Binding-site contacts:
Ligand atom CD1 contacts residue PRO57 of chain 8.C at 3.6 Å (hydrophobic).
Ligand atom N contacts residue ASP258 of chain 8.C at 3.7 Å.
Ligand atom OG1 contacts residue ASP258 of chain 8.C at 3.5 Å.
Ligand atom C contacts residue ARG49 of chain 8.C at 3.5 Å.
Ligand atom CG2 contacts residue ALA42 of chain 8.C at 3.7 Å (hydrophobic).
Ligand atom O contacts residue ARG43 of chain 8.C at 3.3 Å (salt-bridge).
Ligand atom NE contacts residue ASP53 of chain 8.C at 3.6 Å (salt-bridge).
Ligand atom NH2 contacts residue ASP228 of chain 8.C at 2.5 Å (salt-bridge).
Ligand atom C contacts residue ILE39 of chain 8.C at 3.6 Å (hydrophobic).
Ligand atom CB contacts residue ILE39 of chain 8.C at 3.7 Å (hydrophobic).
Ligand atom N contacts residue ARG49 of chain 8.C at 3.7 Å.
Ligand atom O contacts residue ARG43 of chain 8.C at 2.9 Å (salt-bridge).
Ligand atom CA contacts residue ILE54 of chain 8.C at 3.7 Å (hydrophobic).
Ligand atom NH1 contacts residue ARG50 of chain 8.C at 3.7 Å.
Ligand atom CD2 contacts residue ARG43 of chain 8.C at 3.7 Å.
Ligand atom O contacts residue ILE39 of chain 8.C at 3.5 Å.
Ligand atom NH1 contacts residue ILE51 of chain 8.C at 3.5 Å (h-bond).
Ligand atom N contacts residue ARG49 of chain 8.C at 3.5 Å (salt-bridge).
Ligand atom N contacts residue ASP258 of chain 8.C at 3.3 Å (salt-bridge).
Ligand atom CB contacts residue ARG49 of chain 8.C at 3.7 Å.
Ligand atom OG1 contacts residue MET259 of chain 8.C at 2.6 Å (h-bond).
Ligand atom CB contacts residue ARG49 of chain 8.C at 3.6 Å.
Ligand atom CG2 contacts residue MET259 of chain 8.C at 3.7 Å (hydrophobic).
Ligand atom NH1 contacts residue ASP228 of chain 8.C at 3.2 Å (salt-bridge).
Ligand atom CZ contacts residue ASP228 of chain 8.C at 3.2 Å.
Ligand atom CD contacts residue ASP53 of chain 8.C at 3.3 Å.
Ligand atom CA contacts residue ASP258 of chain 8.C at 3.3 Å.
Ligand atom CB contacts residue ASP258 of chain 8.C at 3.7 Å.
Ligand atom O contacts residue ARG49 of chain 8.C at 3.0 Å (salt-bridge).
Ligand atom N contacts residue ASP258 of chain 8.C at 2.9 Å (salt-bridge).
Ligand atom NH2 contacts residue THR246 of chain 8.C at 2.8 Å (h-bond).
Ligand atom N contacts residue ARG49 of chain 8.C at 3.5 Å (salt-bridge).
Ligand atom C contacts residue ILE54 of chain 8.C at 3.7 Å (hydrophobic).
Ligand atom CB contacts residue MET259 of chain 8.C at 3.5 Å (hydrophobic).
Ligand atom C contacts residue ASP258 of chain 8.C at 3.7 Å.
Ligand atom NH1 contacts residue THR246 of chain 8.C at 3.5 Å.
Ligand atom O contacts residue ILE54 of chain 8.C at 3.4 Å.
Ligand atom O contacts residue ARG50 of chain 8.C at 3.7 Å.
Ligand atom N contacts residue ASP258 of chain 8.C at 3.2 Å (salt-bridge).
Ligand atom CA contacts residue ARG49 of chain 8.C at 3.7 Å.

Sequence of chain 8.C:
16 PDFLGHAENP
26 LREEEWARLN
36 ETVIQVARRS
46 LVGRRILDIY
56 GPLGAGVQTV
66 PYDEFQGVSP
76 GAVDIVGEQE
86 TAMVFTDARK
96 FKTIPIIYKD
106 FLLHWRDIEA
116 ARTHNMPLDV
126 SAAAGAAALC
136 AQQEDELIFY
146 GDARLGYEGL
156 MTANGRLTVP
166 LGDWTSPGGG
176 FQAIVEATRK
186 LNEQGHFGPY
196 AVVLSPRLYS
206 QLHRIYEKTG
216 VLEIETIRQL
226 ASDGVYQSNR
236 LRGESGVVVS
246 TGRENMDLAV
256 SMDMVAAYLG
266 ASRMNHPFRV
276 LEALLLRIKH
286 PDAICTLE

This protein binds this small molecule.
Small molecule (SMILES): CC(C)C[C@H](NC(=O)CN)C(=O)N[C@H](C(=O)N[C@H](C(=O)NCC(=O)N[C@@H](CO)C(=O)N[C@@H](CC(C)C)C(=O)N[C@@H](CCCN=C(N)N)C(=O)NCC=O)C(C)C)[C@@H](C)O